Binding-site contacts:
Ligand atom CB contacts residue TYR99 of chain 1.A at 3.4 Å (hydrophobic).
Ligand atom CA contacts residue ASP77 of chain 1.A at 3.4 Å.
Ligand atom O contacts residue TRP147 of chain 1.A at 3.2 Å.
Ligand atom C contacts residue ASP77 of chain 1.A at 3.6 Å.
Ligand atom OG contacts residue ARG114 of chain 1.A at 2.8 Å (salt-bridge).
Ligand atom O contacts residue TRP147 of chain 1.A at 2.9 Å (h-bond).
Ligand atom NZ contacts residue ASP116 of chain 1.A at 2.6 Å (salt-bridge).
Ligand atom CA contacts residue TYR99 of chain 1.A at 3.6 Å (hydrophobic).
Ligand atom O contacts residue TYR159 of chain 1.A at 2.6 Å (h-bond).
Ligand atom CG contacts residue ASP77 of chain 1.A at 3.4 Å.
Ligand atom OG contacts residue GLN70 of chain 1.A at 2.9 Å (h-bond).
Ligand atom CA contacts residue TYR99 of chain 1.A at 3.5 Å (hydrophobic).
Ligand atom N contacts residue TYR171 of chain 1.A at 2.7 Å (h-bond).
Ligand atom SD contacts residue ALA150 of chain 1.A at 3.6 Å.
Ligand atom CB contacts residue TRP167 of chain 1.A at 3.5 Å (hydrophobic).
Ligand atom CB contacts residue GLN155 of chain 1.A at 3.2 Å.
Ligand atom CB contacts residue ASN66 of chain 1.A at 3.5 Å.
Ligand atom CG2 contacts residue TYR7 of chain 1.A at 3.3 Å (hydrophobic).
Ligand atom N contacts residue GLU63 of chain 1.A at 3.0 Å (salt-bridge).
Ligand atom O contacts residue THR143 of chain 1.A at 2.9 Å (h-bond).
Ligand atom CA contacts residue GLU63 of chain 1.A at 3.4 Å.
Ligand atom CD1 contacts residue ASN66 of chain 1.A at 3.5 Å.
Ligand atom CB contacts residue GLU63 of chain 1.A at 3.4 Å.
Ligand atom N contacts residue TYR7 of chain 1.A at 3.3 Å (h-bond).
Ligand atom N contacts residue ASP77 of chain 1.A at 2.8 Å (salt-bridge).
Ligand atom CB contacts residue TRP147 of chain 1.A at 3.5 Å (hydrophobic).
Ligand atom CB contacts residue GLN70 of chain 1.A at 3.3 Å.
Ligand atom N contacts residue TYR159 of chain 1.A at 3.5 Å (h-bond).
Ligand atom CE contacts residue TRP147 of chain 1.A at 3.5 Å (hydrophobic).
Ligand atom CZ contacts residue LEU156 of chain 1.A at 3.6 Å (hydrophobic).
Ligand atom OE1 contacts residue ASN66 of chain 1.A at 3.6 Å (h-bond).
Ligand atom C contacts residue LYS146 of chain 1.A at 3.3 Å.
Ligand atom N contacts residue TYR99 of chain 1.A at 2.7 Å (h-bond).
Ligand atom CE contacts residue ASP116 of chain 1.A at 3.5 Å.
Ligand atom O contacts residue TYR84 of chain 1.A at 2.9 Å (h-bond).
Ligand atom CD1 contacts residue VAL67 of chain 1.A at 3.4 Å (hydrophobic).
Ligand atom CG1 contacts residue GLU63 of chain 1.A at 3.5 Å.
Ligand atom O contacts residue LYS146 of chain 1.A at 3.2 Å (salt-bridge).
Ligand atom CB contacts residue TYR99 of chain 1.A at 3.4 Å (hydrophobic).
Ligand atom CD1 contacts residue TYR159 of chain 1.A at 3.6 Å (hydrophobic).

This protein binds this small molecule.
Small molecule (SMILES): CC[C@H](C)[C@H](NC(=O)[C@H](C)N)C(=O)N[C@@H](Cc1ccccc1)C(=O)N[C@@H](CCC(N)=O)C(=O)N[C@@H](CO)C(=O)N[C@@H](CO)C(=O)N[C@@H](CCSC)C(=O)N[C@H](C(=O)N[C@H](C=O)CCCCN)[C@@H](C)O

Sequence of chain 1.A:
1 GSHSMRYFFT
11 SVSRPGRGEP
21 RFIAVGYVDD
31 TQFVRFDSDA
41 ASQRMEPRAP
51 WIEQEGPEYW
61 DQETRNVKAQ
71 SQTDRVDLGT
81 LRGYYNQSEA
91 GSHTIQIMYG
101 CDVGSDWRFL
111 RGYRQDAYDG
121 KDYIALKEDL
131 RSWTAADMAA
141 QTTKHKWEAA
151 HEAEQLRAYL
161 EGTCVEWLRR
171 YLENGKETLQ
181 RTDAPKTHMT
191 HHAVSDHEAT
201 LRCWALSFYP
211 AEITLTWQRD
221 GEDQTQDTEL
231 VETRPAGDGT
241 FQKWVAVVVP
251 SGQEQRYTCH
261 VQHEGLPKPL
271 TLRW